Sequence of chain 44.E:
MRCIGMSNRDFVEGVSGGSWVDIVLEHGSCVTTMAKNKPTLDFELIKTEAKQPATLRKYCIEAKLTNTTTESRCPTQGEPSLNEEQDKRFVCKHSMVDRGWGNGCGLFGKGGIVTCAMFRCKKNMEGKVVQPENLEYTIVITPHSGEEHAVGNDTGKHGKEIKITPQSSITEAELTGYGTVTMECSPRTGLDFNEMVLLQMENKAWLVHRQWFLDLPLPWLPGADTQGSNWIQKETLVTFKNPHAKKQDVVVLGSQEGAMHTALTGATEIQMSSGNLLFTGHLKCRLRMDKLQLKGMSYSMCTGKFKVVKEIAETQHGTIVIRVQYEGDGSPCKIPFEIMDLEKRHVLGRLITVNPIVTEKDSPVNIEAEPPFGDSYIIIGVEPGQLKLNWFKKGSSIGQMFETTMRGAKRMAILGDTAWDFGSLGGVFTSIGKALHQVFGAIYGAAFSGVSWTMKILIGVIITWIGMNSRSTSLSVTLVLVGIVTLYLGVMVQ

A small-molecule ligand and the protein it binds are described below.
Small molecule (SMILES): CC(=O)N[C@@H]1[C@@H](O)[C@H](O)[C@@H](CO)O[C@H]1O

Binding-site contacts:
Ligand atom C5 contacts residue ASN67 of chain 44.E at 3.7 Å.
Ligand atom O7 contacts residue PHE90 of chain 44.E at 3.4 Å.
Ligand atom N2 contacts residue ASN67 of chain 44.E at 2.9 Å (h-bond).
Ligand atom O7 contacts residue ASN67 of chain 44.E at 4.5 Å.
Ligand atom C8 contacts residue ASN67 of chain 44.E at 3.9 Å.
Ligand atom C7 contacts residue ASN67 of chain 44.E at 3.6 Å.
Ligand atom C1 contacts residue ASN67 of chain 44.E at 1.4 Å.
Ligand atom O5 contacts residue ASN67 of chain 44.E at 2.4 Å (h-bond).
Ligand atom C4 contacts residue ASN67 of chain 44.E at 4.2 Å.
Ligand atom C7 contacts residue MET118 of chain 44.E at 4.1 Å (hydrophobic).
Ligand atom C3 contacts residue ASN67 of chain 44.E at 3.8 Å.
Ligand atom O7 contacts residue ARG89 of chain 44.E at 3.8 Å.
Ligand atom C7 contacts residue PHE90 of chain 44.E at 4.1 Å (hydrophobic).
Ligand atom N2 contacts residue MET118 of chain 44.E at 3.9 Å.
Ligand atom O7 contacts residue MET118 of chain 44.E at 3.4 Å.
Ligand atom C2 contacts residue ASN67 of chain 44.E at 2.5 Å.